Sequence of chain 1.A:
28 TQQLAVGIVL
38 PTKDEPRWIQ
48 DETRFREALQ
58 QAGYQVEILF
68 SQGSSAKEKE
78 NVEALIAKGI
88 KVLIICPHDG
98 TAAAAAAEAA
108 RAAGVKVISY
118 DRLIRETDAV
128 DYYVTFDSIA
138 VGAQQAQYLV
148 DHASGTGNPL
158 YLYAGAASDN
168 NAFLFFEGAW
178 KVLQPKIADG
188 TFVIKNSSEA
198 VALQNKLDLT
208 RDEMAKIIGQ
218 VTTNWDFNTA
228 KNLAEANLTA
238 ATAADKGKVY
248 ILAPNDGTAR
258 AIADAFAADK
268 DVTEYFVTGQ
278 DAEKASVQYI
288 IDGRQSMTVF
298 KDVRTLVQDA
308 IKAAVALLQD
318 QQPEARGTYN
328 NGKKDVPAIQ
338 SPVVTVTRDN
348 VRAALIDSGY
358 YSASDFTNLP

Binding-site contacts:
Ligand atom O2 contacts residue ASN168 of chain 1.A at 3.3 Å (h-bond).
Ligand atom O4 contacts residue ASN252 of chain 1.A at 3.0 Å (h-bond).
Ligand atom C6 contacts residue GLU42 of chain 1.A at 3.3 Å.
Ligand atom C5 contacts residue ARG119 of chain 1.A at 4.0 Å.
Ligand atom C3 contacts residue ARG44 of chain 1.A at 3.8 Å.
Ligand atom C4 contacts residue ARG44 of chain 1.A at 3.8 Å.
Ligand atom O2 contacts residue ARG44 of chain 1.A at 3.4 Å (salt-bridge).
Ligand atom O3 contacts residue LYS298 of chain 1.A at 3.0 Å (salt-bridge).
Ligand atom C1 contacts residue ARG119 of chain 1.A at 3.9 Å.
Ligand atom O3 contacts residue GLN277 of chain 1.A at 4.0 Å.
Ligand atom C3 contacts residue ASP278 of chain 1.A at 3.6 Å.
Ligand atom O3 contacts residue ARG44 of chain 1.A at 2.9 Å (salt-bridge).
Ligand atom O2 contacts residue LYS298 of chain 1.A at 2.9 Å (salt-bridge).
Ligand atom O1 contacts residue ASN168 of chain 1.A at 3.1 Å (h-bond).
Ligand atom O1 contacts residue ASP118 of chain 1.A at 3.5 Å (salt-bridge).
Ligand atom O2 contacts residue ASP118 of chain 1.A at 2.7 Å (salt-bridge).
Ligand atom C2 contacts residue LYS298 of chain 1.A at 3.9 Å.
Ligand atom O6 contacts residue ARG44 of chain 1.A at 3.7 Å.
Ligand atom O6 contacts residue ARG119 of chain 1.A at 3.8 Å.
Ligand atom O2 contacts residue PHE172 of chain 1.A at 3.7 Å.
Ligand atom O5 contacts residue ARG119 of chain 1.A at 3.0 Å (salt-bridge).
Ligand atom C6 contacts residue ARG119 of chain 1.A at 3.7 Å.
Ligand atom O6 contacts residue GLU42 of chain 1.A at 2.6 Å (salt-bridge).
Ligand atom C6 contacts residue TRP222 of chain 1.A at 3.4 Å (hydrophobic).
Ligand atom O4 contacts residue ASP278 of chain 1.A at 2.5 Å (salt-bridge).
Ligand atom C2 contacts residue ARG44 of chain 1.A at 3.6 Å.
Ligand atom C1 contacts residue ASP118 of chain 1.A at 4.0 Å.
Ligand atom O5 contacts residue TRP222 of chain 1.A at 3.7 Å.
Ligand atom C6 contacts residue ASN252 of chain 1.A at 3.8 Å.
Ligand atom O1 contacts residue ARG119 of chain 1.A at 3.0 Å (salt-bridge).
Ligand atom O6 contacts residue TRP45 of chain 1.A at 3.6 Å.
Ligand atom O5 contacts residue TRP45 of chain 1.A at 3.8 Å.
Ligand atom C1 contacts residue ASP166 of chain 1.A at 3.2 Å.
Ligand atom C3 contacts residue LYS298 of chain 1.A at 3.6 Å.
Ligand atom C2 contacts residue ASP118 of chain 1.A at 3.3 Å.
Ligand atom O3 contacts residue ASP278 of chain 1.A at 2.5 Å (salt-bridge).
Ligand atom C5 contacts residue TRP222 of chain 1.A at 3.6 Å (hydrophobic).
Ligand atom O5 contacts residue ASP166 of chain 1.A at 3.4 Å (salt-bridge).
Ligand atom C4 contacts residue ASP278 of chain 1.A at 3.4 Å.
Ligand atom O1 contacts residue ASP166 of chain 1.A at 2.5 Å (salt-bridge).

The small molecule below binds the protein below.
Small molecule (SMILES): OC[C@H]1O[C@@H](O)[C@H](O)[C@@H](O)[C@@H]1O